The small molecule below binds the protein below.
Small molecule (SMILES): CC(=O)N[C@@H]1[C@@H](O)[C@H](O)[C@@H](CO)O[C@H]1O

Binding-site contacts:
Ligand atom C7 contacts residue ASN142 of chain 1.I at 3.4 Å.
Ligand atom C1 contacts residue THR144 of chain 1.I at 3.9 Å.
Ligand atom O7 contacts residue ASN142 of chain 1.I at 3.5 Å (h-bond).
Ligand atom O5 contacts residue THR144 of chain 1.I at 4.2 Å.
Ligand atom C5 contacts residue ASN142 of chain 1.I at 3.7 Å.
Ligand atom C3 contacts residue ASN142 of chain 1.I at 3.8 Å.
Ligand atom O5 contacts residue ASN142 of chain 1.I at 2.4 Å (h-bond).
Ligand atom C8 contacts residue ASN142 of chain 1.I at 3.9 Å.
Ligand atom C2 contacts residue ASN142 of chain 1.I at 2.5 Å.
Ligand atom C1 contacts residue ASN142 of chain 1.I at 1.4 Å.
Ligand atom N2 contacts residue ASN142 of chain 1.I at 2.9 Å (h-bond).
Ligand atom C4 contacts residue ASN142 of chain 1.I at 4.2 Å.

Sequence of chain 1.I:
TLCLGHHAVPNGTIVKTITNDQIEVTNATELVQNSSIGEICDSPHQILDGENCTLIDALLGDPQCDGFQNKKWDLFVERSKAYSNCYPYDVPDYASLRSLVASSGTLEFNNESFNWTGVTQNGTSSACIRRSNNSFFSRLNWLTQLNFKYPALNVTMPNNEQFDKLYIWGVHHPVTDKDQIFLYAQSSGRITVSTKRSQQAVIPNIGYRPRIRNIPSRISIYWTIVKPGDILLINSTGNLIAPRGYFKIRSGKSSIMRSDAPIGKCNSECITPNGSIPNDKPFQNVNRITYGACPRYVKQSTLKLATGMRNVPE